Binding-site contacts:
Ligand atom C7 contacts residue ASN154 of chain 49.C at 3.3 Å.
Ligand atom C7 contacts residue THR156 of chain 49.C at 3.9 Å.
Ligand atom O6 contacts residue MET151 of chain 49.C at 3.4 Å.
Ligand atom O5 contacts residue ASN154 of chain 49.C at 4.0 Å.
Ligand atom N2 contacts residue ASN154 of chain 49.C at 3.8 Å.
Ligand atom C1 contacts residue ASN154 of chain 49.C at 3.4 Å.
Ligand atom O7 contacts residue ASN154 of chain 49.C at 2.6 Å (h-bond).
Ligand atom C2 contacts residue ASN154 of chain 49.C at 3.5 Å.
Ligand atom C8 contacts residue THR156 of chain 49.C at 4.0 Å.
Ligand atom C1 contacts residue THR156 of chain 49.C at 3.6 Å.
Ligand atom C2 contacts residue THR156 of chain 49.C at 4.2 Å.
Ligand atom C8 contacts residue ASN154 of chain 49.C at 3.6 Å.
Ligand atom C6 contacts residue MET151 of chain 49.C at 4.5 Å (hydrophobic).
Ligand atom N2 contacts residue THR156 of chain 49.C at 3.6 Å (h-bond).

Sequence of chain 49.C:
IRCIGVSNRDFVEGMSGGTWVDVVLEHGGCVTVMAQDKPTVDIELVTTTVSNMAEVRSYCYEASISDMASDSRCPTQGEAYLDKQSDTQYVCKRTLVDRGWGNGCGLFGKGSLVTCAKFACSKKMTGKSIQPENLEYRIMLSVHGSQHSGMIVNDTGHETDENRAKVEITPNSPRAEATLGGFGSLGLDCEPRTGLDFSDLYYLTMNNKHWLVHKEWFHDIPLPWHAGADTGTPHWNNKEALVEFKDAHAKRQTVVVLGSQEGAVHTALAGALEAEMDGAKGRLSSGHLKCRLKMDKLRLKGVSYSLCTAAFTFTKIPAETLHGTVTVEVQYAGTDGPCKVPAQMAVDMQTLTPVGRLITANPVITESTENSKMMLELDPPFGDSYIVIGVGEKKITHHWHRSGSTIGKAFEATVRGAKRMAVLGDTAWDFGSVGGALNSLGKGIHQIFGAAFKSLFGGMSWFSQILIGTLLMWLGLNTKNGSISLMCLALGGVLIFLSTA

The protein below binds the small molecule below.
Small molecule (SMILES): CC(=O)N[C@H]1[C@H](O[C@H]2[C@H](O)[C@@H](NC(C)=O)CO[C@@H]2CO)O[C@H](CO)[C@@H](O)[C@@H]1O